Sequence of chain 6.G:
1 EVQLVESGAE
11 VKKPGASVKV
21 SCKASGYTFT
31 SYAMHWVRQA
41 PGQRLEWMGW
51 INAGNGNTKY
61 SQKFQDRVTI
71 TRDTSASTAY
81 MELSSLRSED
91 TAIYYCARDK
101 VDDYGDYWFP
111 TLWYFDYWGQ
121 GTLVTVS

Sequence of chain 6.E:
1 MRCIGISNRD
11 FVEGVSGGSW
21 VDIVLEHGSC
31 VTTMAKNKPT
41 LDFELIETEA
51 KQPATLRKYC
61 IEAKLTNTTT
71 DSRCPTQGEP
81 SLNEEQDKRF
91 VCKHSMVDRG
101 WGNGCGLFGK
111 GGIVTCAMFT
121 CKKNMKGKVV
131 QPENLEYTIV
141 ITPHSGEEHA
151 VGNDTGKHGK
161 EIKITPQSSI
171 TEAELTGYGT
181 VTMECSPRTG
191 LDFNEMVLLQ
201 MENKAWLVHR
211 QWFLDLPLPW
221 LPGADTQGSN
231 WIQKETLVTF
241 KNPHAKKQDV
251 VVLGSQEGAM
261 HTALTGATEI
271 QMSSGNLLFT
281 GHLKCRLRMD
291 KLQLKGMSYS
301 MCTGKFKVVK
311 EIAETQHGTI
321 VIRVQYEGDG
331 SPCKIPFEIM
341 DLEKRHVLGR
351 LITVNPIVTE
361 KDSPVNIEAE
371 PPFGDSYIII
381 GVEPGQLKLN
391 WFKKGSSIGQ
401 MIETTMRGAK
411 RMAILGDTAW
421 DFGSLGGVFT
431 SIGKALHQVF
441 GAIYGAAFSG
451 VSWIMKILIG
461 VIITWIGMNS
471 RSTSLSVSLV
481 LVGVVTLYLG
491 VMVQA

Binding-site contacts:
Ligand atom C6 contacts residue TYR60 of chain 6.G at 3.8 Å (hydrophobic).
Ligand atom O5 contacts residue ASN67 of chain 6.E at 2.4 Å (h-bond).
Ligand atom C8 contacts residue ASN67 of chain 6.E at 3.6 Å.
Ligand atom O6 contacts residue GLN65 of chain 6.G at 4.2 Å.
Ligand atom C4 contacts residue ASP66 of chain 6.G at 3.8 Å.
Ligand atom C8 contacts residue GLN65 of chain 6.G at 3.5 Å.
Ligand atom C1 contacts residue ASN67 of chain 6.E at 1.4 Å.
Ligand atom O5 contacts residue TYR60 of chain 6.G at 3.5 Å.
Ligand atom C3 contacts residue GLN65 of chain 6.G at 4.1 Å.
Ligand atom N2 contacts residue GLN65 of chain 6.G at 4.4 Å.
Ligand atom O4 contacts residue ASP66 of chain 6.G at 4.2 Å.
Ligand atom C2 contacts residue ASN67 of chain 6.E at 2.5 Å.
Ligand atom O3 contacts residue ASN67 of chain 6.E at 4.4 Å.
Ligand atom C3 contacts residue ASP66 of chain 6.G at 4.3 Å.
Ligand atom C3 contacts residue ASN67 of chain 6.E at 3.8 Å.
Ligand atom C4 contacts residue ASN67 of chain 6.E at 4.2 Å.
Ligand atom C6 contacts residue ASP66 of chain 6.G at 4.2 Å.
Ligand atom O5 contacts residue GLN65 of chain 6.G at 3.9 Å.
Ligand atom C6 contacts residue GLN65 of chain 6.G at 4.1 Å.
Ligand atom C2 contacts residue GLN65 of chain 6.G at 3.4 Å.
Ligand atom O7 contacts residue ARG89 of chain 6.E at 4.0 Å.
Ligand atom O7 contacts residue MET118 of chain 6.E at 3.9 Å.
Ligand atom N2 contacts residue ASN67 of chain 6.E at 3.1 Å (h-bond).
Ligand atom O6 contacts residue ASP66 of chain 6.G at 2.8 Å (salt-bridge).
Ligand atom O7 contacts residue ASN67 of chain 6.E at 4.1 Å.
Ligand atom O3 contacts residue ASP66 of chain 6.G at 3.8 Å.
Ligand atom C7 contacts residue ASN67 of chain 6.E at 3.6 Å.
Ligand atom C5 contacts residue ASN67 of chain 6.E at 3.6 Å.
Ligand atom O3 contacts residue GLN65 of chain 6.G at 3.2 Å.
Ligand atom C5 contacts residue TYR60 of chain 6.G at 4.2 Å (hydrophobic).
Ligand atom C1 contacts residue GLN65 of chain 6.G at 3.7 Å.

A protein and the small-molecule ligand that binds it are described below.
Small molecule (SMILES): CC(=O)N[C@@H]1[C@@H](O)[C@H](O)[C@@H](CO)O[C@H]1O